Sequence of chain 1.H:
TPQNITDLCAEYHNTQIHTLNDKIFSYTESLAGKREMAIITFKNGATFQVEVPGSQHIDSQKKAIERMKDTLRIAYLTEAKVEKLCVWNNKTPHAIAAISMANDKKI

Binding-site contacts:
Ligand atom C6 contacts residue GLN61 of chain 1.H at 4.0 Å.
Ligand atom C4 contacts residue GLN56 of chain 1.H at 4.4 Å.
Ligand atom O4 contacts residue GLU51 of chain 1.H at 2.8 Å (salt-bridge).
Ligand atom O6 contacts residue TRP88 of chain 1.H at 3.8 Å.
Ligand atom C5 contacts residue GLN56 of chain 1.H at 4.3 Å.
Ligand atom O6 contacts residue GLN61 of chain 1.H at 3.0 Å (h-bond).
Ligand atom C3 contacts residue TRP88 of chain 1.H at 3.6 Å (hydrophobic).
Ligand atom O4 contacts residue LYS91 of chain 1.H at 2.9 Å (salt-bridge).
Ligand atom C3 contacts residue ASN90 of chain 1.H at 3.7 Å.
Ligand atom O4 contacts residue GLN56 of chain 1.H at 3.3 Å.
Ligand atom C2 contacts residue ASN90 of chain 1.H at 4.0 Å.
Ligand atom O3 contacts residue GLU51 of chain 1.H at 4.4 Å.
Ligand atom C3 contacts residue LYS91 of chain 1.H at 3.6 Å.
Ligand atom C6 contacts residue HIS57 of chain 1.H at 3.6 Å.
Ligand atom O3 contacts residue LYS91 of chain 1.H at 2.8 Å (salt-bridge).
Ligand atom O2 contacts residue LYS91 of chain 1.H at 4.5 Å.
Ligand atom C6 contacts residue GLN56 of chain 1.H at 3.8 Å.
Ligand atom C4 contacts residue GLU51 of chain 1.H at 3.6 Å.
Ligand atom O6 contacts residue HIS57 of chain 1.H at 3.9 Å.
Ligand atom C4 contacts residue LYS91 of chain 1.H at 3.9 Å.
Ligand atom C2 contacts residue LYS91 of chain 1.H at 3.9 Å.
Ligand atom O3 contacts residue TRP88 of chain 1.H at 3.7 Å.
Ligand atom C6 contacts residue TRP88 of chain 1.H at 3.8 Å (hydrophobic).
Ligand atom O2 contacts residue ASN90 of chain 1.H at 2.9 Å (h-bond).
Ligand atom O5 contacts residue GLN56 of chain 1.H at 3.6 Å (h-bond).
Ligand atom C5 contacts residue TRP88 of chain 1.H at 3.6 Å (hydrophobic).
Ligand atom C6 contacts residue GLU51 of chain 1.H at 4.5 Å.
Ligand atom C4 contacts residue TRP88 of chain 1.H at 3.6 Å (hydrophobic).
Ligand atom O3 contacts residue ASN90 of chain 1.H at 2.7 Å (h-bond).
Ligand atom O6 contacts residue GLN56 of chain 1.H at 3.5 Å (h-bond).

A small-molecule ligand and the protein it binds are described below.
Small molecule (SMILES): OC[C@H]1O[C@@H](O)[C@H](O)[C@@H](O)[C@H]1O